Sequence of chain 2.A:
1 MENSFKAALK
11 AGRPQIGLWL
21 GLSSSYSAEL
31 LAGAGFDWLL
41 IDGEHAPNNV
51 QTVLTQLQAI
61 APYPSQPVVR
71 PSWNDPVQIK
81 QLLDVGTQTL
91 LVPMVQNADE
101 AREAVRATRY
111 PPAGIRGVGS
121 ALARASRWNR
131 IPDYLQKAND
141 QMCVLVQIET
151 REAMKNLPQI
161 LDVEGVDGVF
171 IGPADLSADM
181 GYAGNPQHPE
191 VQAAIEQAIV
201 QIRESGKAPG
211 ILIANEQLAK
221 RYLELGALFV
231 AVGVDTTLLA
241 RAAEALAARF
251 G

This small molecule binds to this protein.
Small molecule (SMILES): O=CCCC(=O)O

Binding-site contacts:
Ligand atom C2 contacts residue ALA121 of chain 1.A at 4.0 Å (hydrophobic).
Ligand atom C4 contacts residue LEU212 of chain 2.A at 4.2 Å (hydrophobic).
Ligand atom C1 contacts residue GLY119 of chain 1.A at 4.5 Å.
Ligand atom C4 contacts residue VAL118 of chain 1.A at 4.3 Å (hydrophobic).
Ligand atom C3 contacts residue PYR1 of chain 2.F at 4.1 Å.
Ligand atom C2 contacts residue LEU212 of chain 2.A at 4.1 Å (hydrophobic).
Ligand atom C4 contacts residue GLY119 of chain 1.A at 4.2 Å.
Ligand atom O1 contacts residue GLY119 of chain 1.A at 3.5 Å.
Ligand atom C3 contacts residue GLY119 of chain 1.A at 3.8 Å.
Ligand atom C3 contacts residue LEU212 of chain 2.A at 4.4 Å (hydrophobic).
Ligand atom C4 contacts residue TRP19 of chain 2.A at 4.4 Å (hydrophobic).
Ligand atom O1 contacts residue SER120 of chain 1.A at 3.0 Å (h-bond).
Ligand atom C3 contacts residue ALA174 of chain 2.A at 4.4 Å (hydrophobic).
Ligand atom C1 contacts residue SER120 of chain 1.A at 4.2 Å.
Ligand atom O4 contacts residue MG1 of chain 2.D at 4.3 Å.
Ligand atom O4 contacts residue CO1 of chain 2.C at 4.3 Å.
Ligand atom C2 contacts residue GLY119 of chain 1.A at 4.4 Å.
Ligand atom C4 contacts residue ARG70 of chain 2.A at 3.6 Å.
Ligand atom O2 contacts residue ALA121 of chain 1.A at 3.9 Å.
Ligand atom O4 contacts residue VAL118 of chain 1.A at 4.2 Å.
Ligand atom O4 contacts residue PYR1 of chain 2.F at 3.0 Å.
Ligand atom C3 contacts residue VAL118 of chain 1.A at 3.9 Å (hydrophobic).
Ligand atom O4 contacts residue HIS45 of chain 2.A at 4.2 Å.
Ligand atom O4 contacts residue TRP19 of chain 2.A at 4.3 Å.
Ligand atom O1 contacts residue ALA121 of chain 1.A at 3.0 Å (h-bond).
Ligand atom C1 contacts residue ALA174 of chain 2.A at 4.4 Å (hydrophobic).
Ligand atom C1 contacts residue ALA121 of chain 1.A at 3.6 Å (hydrophobic).
Ligand atom O4 contacts residue ARG70 of chain 2.A at 2.8 Å (salt-bridge).
Ligand atom O2 contacts residue ALA174 of chain 2.A at 4.4 Å.
Ligand atom C4 contacts residue PYR1 of chain 2.F at 3.7 Å.

Sequence of chain 1.A:
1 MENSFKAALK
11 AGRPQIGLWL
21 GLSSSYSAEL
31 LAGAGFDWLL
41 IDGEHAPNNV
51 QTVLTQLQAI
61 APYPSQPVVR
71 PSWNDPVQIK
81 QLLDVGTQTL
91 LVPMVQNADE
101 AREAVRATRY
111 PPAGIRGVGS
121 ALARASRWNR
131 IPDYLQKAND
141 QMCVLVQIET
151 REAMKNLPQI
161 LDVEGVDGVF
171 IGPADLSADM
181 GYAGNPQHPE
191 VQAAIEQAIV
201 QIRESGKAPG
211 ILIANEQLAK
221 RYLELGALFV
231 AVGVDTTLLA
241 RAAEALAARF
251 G